The small molecule below binds the protein below.
Small molecule (SMILES): CN(Cc1cnc2nc(N)nc(N)c2n1)c1ccc(C(=O)N[C@@H](CCC(=O)O)C(=O)O)cc1

Sequence of chain 1.A:
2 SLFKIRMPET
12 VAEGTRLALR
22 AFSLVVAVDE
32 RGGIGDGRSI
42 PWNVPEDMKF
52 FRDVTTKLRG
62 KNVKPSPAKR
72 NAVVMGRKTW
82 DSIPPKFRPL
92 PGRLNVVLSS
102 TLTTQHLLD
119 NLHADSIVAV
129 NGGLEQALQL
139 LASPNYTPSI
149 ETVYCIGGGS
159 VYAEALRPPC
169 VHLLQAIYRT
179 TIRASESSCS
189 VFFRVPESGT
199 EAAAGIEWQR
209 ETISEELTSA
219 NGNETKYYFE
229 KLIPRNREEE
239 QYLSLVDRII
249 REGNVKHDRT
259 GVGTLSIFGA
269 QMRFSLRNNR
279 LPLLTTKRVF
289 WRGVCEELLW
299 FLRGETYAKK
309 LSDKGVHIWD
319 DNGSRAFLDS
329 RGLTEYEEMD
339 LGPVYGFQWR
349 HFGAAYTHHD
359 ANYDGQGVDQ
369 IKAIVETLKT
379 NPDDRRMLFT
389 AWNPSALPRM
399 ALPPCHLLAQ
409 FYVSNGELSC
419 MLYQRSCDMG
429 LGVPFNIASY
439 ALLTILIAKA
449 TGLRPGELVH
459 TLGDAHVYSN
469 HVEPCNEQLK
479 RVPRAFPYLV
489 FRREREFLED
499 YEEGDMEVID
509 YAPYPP

Binding-site contacts:
Ligand atom C16 contacts residue LEU91 of chain 1.A at 3.6 Å (hydrophobic).
Ligand atom N1 contacts residue ASP48 of chain 1.A at 2.5 Å (salt-bridge).
Ligand atom N8 contacts residue MET49 of chain 1.A at 3.6 Å.
Ligand atom O1 contacts residue LEU91 of chain 1.A at 3.1 Å.
Ligand atom NA4 contacts residue ILE154 of chain 1.A at 2.7 Å (h-bond).
Ligand atom NA4 contacts residue TYR160 of chain 1.A at 2.9 Å (h-bond).
Ligand atom O contacts residue PHE88 of chain 1.A at 3.6 Å.
Ligand atom NA2 contacts residue ALA28 of chain 1.A at 3.5 Å (h-bond).
Ligand atom N5 contacts residue ILE154 of chain 1.A at 3.6 Å.
Ligand atom N1 contacts residue NAP1 of chain 1.G at 3.5 Å (h-bond).
Ligand atom C4A contacts residue PHE52 of chain 1.A at 3.6 Å (hydrophobic).
Ligand atom N3 contacts residue VAL26 of chain 1.A at 3.6 Å.
Ligand atom CG contacts residue PHE88 of chain 1.A at 3.5 Å (hydrophobic).
Ligand atom CT contacts residue ARG94 of chain 1.A at 3.1 Å.
Ligand atom OE1 contacts residue MET49 of chain 1.A at 3.4 Å.
Ligand atom CT contacts residue LEU91 of chain 1.A at 3.6 Å (hydrophobic).
Ligand atom CM contacts residue SER83 of chain 1.A at 3.6 Å.
Ligand atom N8 contacts residue ASP48 of chain 1.A at 3.6 Å (salt-bridge).
Ligand atom N3 contacts residue VAL27 of chain 1.A at 3.4 Å.
Ligand atom C2 contacts residue ASP48 of chain 1.A at 3.3 Å.
Ligand atom NA4 contacts residue NAP1 of chain 1.G at 3.2 Å.
Ligand atom NA2 contacts residue VAL27 of chain 1.A at 3.4 Å.
Ligand atom O1 contacts residue ARG94 of chain 1.A at 2.8 Å (salt-bridge).
Ligand atom NA4 contacts residue VAL26 of chain 1.A at 3.0 Å (h-bond).
Ligand atom C4A contacts residue NAP1 of chain 1.G at 3.2 Å.
Ligand atom O1 contacts residue PHE52 of chain 1.A at 3.5 Å.
Ligand atom C4 contacts residue PHE52 of chain 1.A at 3.5 Å (hydrophobic).
Ligand atom C4 contacts residue NAP1 of chain 1.G at 3.1 Å.
Ligand atom N3 contacts residue NAP1 of chain 1.G at 3.2 Å (h-bond).
Ligand atom C8A contacts residue ASP48 of chain 1.A at 3.4 Å.
Ligand atom NA2 contacts residue ASP48 of chain 1.A at 2.6 Å (salt-bridge).
Ligand atom N3 contacts residue PHE52 of chain 1.A at 3.6 Å.
Ligand atom N5 contacts residue NAP1 of chain 1.G at 3.5 Å.
Ligand atom C2 contacts residue ALA28 of chain 1.A at 3.6 Å (hydrophobic).
Ligand atom C2 contacts residue NAP1 of chain 1.G at 3.4 Å.
Ligand atom N contacts residue LEU91 of chain 1.A at 3.3 Å.
Ligand atom NA2 contacts residue THR178 of chain 1.A at 3.3 Å (h-bond).
Ligand atom O2 contacts residue ARG94 of chain 1.A at 2.9 Å (salt-bridge).
Ligand atom C8A contacts residue NAP1 of chain 1.G at 3.4 Å.
Ligand atom O2 contacts residue ARG53 of chain 1.A at 3.4 Å.